Binding-site contacts:
Ligand atom C14 contacts residue ILE96 of chain 1.A at 3.3 Å (hydrophobic).
Ligand atom CL18 contacts residue ILE96 of chain 1.A at 3.5 Å.
Ligand atom N11 contacts residue PHE166 of chain 1.A at 3.8 Å.
Ligand atom C35 contacts residue GLU105 of chain 1.A at 3.6 Å.
Ligand atom C15 contacts residue ILE96 of chain 1.A at 3.5 Å (hydrophobic).
Ligand atom C4 contacts residue GLY167 of chain 1.A at 3.7 Å.
Ligand atom C16 contacts residue LYS53 of chain 1.A at 3.5 Å.
Ligand atom C25 contacts residue CYS99 of chain 1.A at 3.7 Å (hydrophobic).
Ligand atom C25 contacts residue LEU149 of chain 1.A at 3.5 Å (hydrophobic).
Ligand atom C1 contacts residue ALA63 of chain 1.A at 3.6 Å (hydrophobic).
Ligand atom N26 contacts residue CYS99 of chain 1.A at 3.0 Å (h-bond).
Ligand atom F7 contacts residue PHE166 of chain 1.A at 3.3 Å.
Ligand atom C16 contacts residue ILE94 of chain 1.A at 3.8 Å (hydrophobic).
Ligand atom O9 contacts residue ASP165 of chain 1.A at 3.1 Å.
Ligand atom O9 contacts residue PHE166 of chain 1.A at 3.4 Å (h-bond).
Ligand atom C1 contacts residue GLU66 of chain 1.A at 3.4 Å.
Ligand atom C36 contacts residue ALA100 of chain 1.A at 3.6 Å (hydrophobic).
Ligand atom O10 contacts residue LYS53 of chain 1.A at 3.1 Å.
Ligand atom C39 contacts residue CYS99 of chain 1.A at 3.4 Å (hydrophobic).
Ligand atom F42 contacts residue ILE55 of chain 1.A at 3.7 Å.
Ligand atom F42 contacts residue ALA63 of chain 1.A at 3.1 Å.
Ligand atom O9 contacts residue GLY167 of chain 1.A at 3.0 Å (h-bond).
Ligand atom O21 contacts residue LYS53 of chain 1.A at 3.1 Å (salt-bridge).
Ligand atom C15 contacts residue LYS53 of chain 1.A at 3.5 Å.
Ligand atom N11 contacts residue ASP165 of chain 1.A at 3.4 Å.
Ligand atom N24 contacts residue ALA51 of chain 1.A at 3.5 Å.
Ligand atom C5 contacts residue GLY167 of chain 1.A at 3.7 Å.
Ligand atom CL18 contacts residue ILE94 of chain 1.A at 3.6 Å.
Ligand atom F41 contacts residue ASP165 of chain 1.A at 3.0 Å.
Ligand atom CL18 contacts residue LYS53 of chain 1.A at 3.5 Å.
Ligand atom C6 contacts residue GLU66 of chain 1.A at 3.6 Å.
Ligand atom C25 contacts residue GLU97 of chain 1.A at 3.4 Å.
Ligand atom C25 contacts residue ALA51 of chain 1.A at 3.4 Å (hydrophobic).
Ligand atom CL18 contacts residue ALA51 of chain 1.A at 3.4 Å.
Ligand atom N19 contacts residue ILE96 of chain 1.A at 3.3 Å.
Ligand atom N24 contacts residue ILE96 of chain 1.A at 3.6 Å.
Ligand atom N40 contacts residue GLU105 of chain 1.A at 3.0 Å (salt-bridge).
Ligand atom C32 contacts residue CYS99 of chain 1.A at 3.7 Å (hydrophobic).
Ligand atom N24 contacts residue LEU149 of chain 1.A at 3.4 Å.
Ligand atom N31 contacts residue CYS99 of chain 1.A at 3.0 Å (h-bond).

Sequence of chain 1.A:
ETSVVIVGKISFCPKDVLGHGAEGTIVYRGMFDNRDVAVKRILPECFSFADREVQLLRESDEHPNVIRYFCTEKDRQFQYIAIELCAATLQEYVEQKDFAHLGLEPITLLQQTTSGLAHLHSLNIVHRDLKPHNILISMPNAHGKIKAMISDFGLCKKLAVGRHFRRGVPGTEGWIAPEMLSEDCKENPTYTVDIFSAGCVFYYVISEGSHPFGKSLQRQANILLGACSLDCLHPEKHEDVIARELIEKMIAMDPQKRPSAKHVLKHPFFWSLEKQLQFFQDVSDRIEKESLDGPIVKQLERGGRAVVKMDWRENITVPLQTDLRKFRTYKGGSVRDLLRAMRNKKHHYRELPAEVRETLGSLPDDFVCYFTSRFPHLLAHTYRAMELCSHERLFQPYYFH

A protein and the small-molecule ligand that binds it are described below.
Small molecule (SMILES): NC1CCC(Nc2ncnc3c(C(=O)Nc4c(Cl)ccc(NS(=O)(=O)c5cc(F)ccc5F)c4F)csc23)CC1